Binding-site contacts:
Ligand atom O5 contacts residue ASN324 of chain 1.A at 2.1 Å (h-bond).
Ligand atom O7 contacts residue ASN324 of chain 1.A at 3.6 Å (h-bond).
Ligand atom C7 contacts residue ASN324 of chain 1.A at 3.7 Å.
Ligand atom C8 contacts residue PHE322 of chain 1.A at 4.3 Å (hydrophobic).
Ligand atom C3 contacts residue ASN324 of chain 1.A at 3.9 Å.
Ligand atom C1 contacts residue ASN324 of chain 1.A at 1.4 Å.
Ligand atom C4 contacts residue ASN324 of chain 1.A at 4.2 Å.
Ligand atom N2 contacts residue ASN324 of chain 1.A at 3.2 Å (h-bond).
Ligand atom C8 contacts residue GLY323 of chain 1.A at 4.3 Å.
Ligand atom C6 contacts residue ASN324 of chain 1.A at 4.4 Å.
Ligand atom C5 contacts residue ASN324 of chain 1.A at 3.5 Å.
Ligand atom C2 contacts residue ASN324 of chain 1.A at 2.6 Å.

A protein and the small-molecule ligand that binds it are described below.
Small molecule (SMILES): CC(=O)N[C@@H]1[C@@H](O)[C@H](O)[C@@H](CO)O[C@H]1O

Sequence of chain 1.A:
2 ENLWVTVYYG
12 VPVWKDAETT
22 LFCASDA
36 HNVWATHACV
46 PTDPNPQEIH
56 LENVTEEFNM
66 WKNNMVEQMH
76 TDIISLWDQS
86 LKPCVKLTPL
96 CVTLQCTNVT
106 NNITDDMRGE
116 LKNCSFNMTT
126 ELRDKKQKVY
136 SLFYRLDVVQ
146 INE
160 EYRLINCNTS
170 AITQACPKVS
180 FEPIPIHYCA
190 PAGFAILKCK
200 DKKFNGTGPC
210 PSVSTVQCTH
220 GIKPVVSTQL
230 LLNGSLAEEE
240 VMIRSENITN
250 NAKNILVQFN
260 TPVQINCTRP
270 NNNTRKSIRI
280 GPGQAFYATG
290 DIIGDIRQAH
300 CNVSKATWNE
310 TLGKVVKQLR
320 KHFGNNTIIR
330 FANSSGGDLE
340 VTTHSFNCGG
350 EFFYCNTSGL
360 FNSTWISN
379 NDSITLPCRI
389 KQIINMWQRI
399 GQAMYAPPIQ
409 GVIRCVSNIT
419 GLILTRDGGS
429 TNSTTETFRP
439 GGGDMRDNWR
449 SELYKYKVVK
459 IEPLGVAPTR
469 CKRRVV